A small-molecule ligand and the protein it binds are described below.
Small molecule (SMILES): Nc1ncnc2c1ncn2[C@H]1C[C@H](O)[C@@H](COP(=O)(O)O)O1

Binding-site contacts:
Ligand atom OP1 contacts residue ASP273 of chain 10.A at 3.3 Å.
Ligand atom O5' contacts residue ASN491 of chain 10.A at 3.5 Å (h-bond).
Ligand atom P contacts residue ASN491 of chain 10.A at 3.0 Å.
Ligand atom OP2 contacts residue ASP273 of chain 10.A at 2.4 Å.
Ligand atom C5' contacts residue ASP273 of chain 10.A at 3.8 Å.
Ligand atom O5' contacts residue ASP273 of chain 10.A at 4.1 Å.
Ligand atom OP1 contacts residue TYR271 of chain 10.A at 3.1 Å (h-bond).
Ligand atom P contacts residue TYR271 of chain 10.A at 4.5 Å.
Ligand atom P contacts residue ASP273 of chain 10.A at 2.8 Å.
Ligand atom OP1 contacts residue PHE272 of chain 10.A at 3.4 Å.
Ligand atom OP1 contacts residue ASN491 of chain 10.A at 3.6 Å.
Ligand atom C5' contacts residue ASN491 of chain 10.A at 4.0 Å.
Ligand atom P contacts residue PHE272 of chain 10.A at 4.3 Å.
Ligand atom OP2 contacts residue ASN491 of chain 10.A at 1.7 Å (h-bond).

Sequence of chain 10.A:
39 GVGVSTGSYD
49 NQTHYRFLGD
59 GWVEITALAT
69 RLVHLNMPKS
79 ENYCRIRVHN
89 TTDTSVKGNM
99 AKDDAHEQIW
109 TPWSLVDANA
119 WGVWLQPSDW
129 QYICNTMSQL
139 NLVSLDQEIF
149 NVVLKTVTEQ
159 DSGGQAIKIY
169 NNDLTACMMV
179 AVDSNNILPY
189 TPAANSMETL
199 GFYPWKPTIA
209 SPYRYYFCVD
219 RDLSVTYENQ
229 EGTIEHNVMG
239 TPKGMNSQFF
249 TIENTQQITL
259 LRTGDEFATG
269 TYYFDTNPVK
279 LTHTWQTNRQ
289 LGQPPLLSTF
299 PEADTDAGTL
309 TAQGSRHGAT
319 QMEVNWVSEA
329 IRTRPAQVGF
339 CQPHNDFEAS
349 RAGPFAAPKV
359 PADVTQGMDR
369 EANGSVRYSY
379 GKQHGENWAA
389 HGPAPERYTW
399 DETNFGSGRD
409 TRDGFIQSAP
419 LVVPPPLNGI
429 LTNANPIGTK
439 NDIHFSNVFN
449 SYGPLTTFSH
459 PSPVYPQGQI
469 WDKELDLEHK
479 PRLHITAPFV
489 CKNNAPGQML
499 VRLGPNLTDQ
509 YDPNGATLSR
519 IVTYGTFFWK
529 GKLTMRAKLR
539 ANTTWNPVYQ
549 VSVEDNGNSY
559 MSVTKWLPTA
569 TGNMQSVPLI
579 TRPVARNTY